A protein and the small-molecule ligand that binds it are described below.
Small molecule (SMILES): OC[C@H]1O[C@H](O)[C@@H](O)[C@@H](O)[C@@H]1O

Binding-site contacts:
Ligand atom C2 contacts residue BMA2 of chain 1.E at 3.0 Å.
Ligand atom C6 contacts residue BMA2 of chain 1.E at 4.5 Å.
Ligand atom O6 contacts residue ASN91 of chain 1.A at 2.5 Å (h-bond).
Ligand atom O2 contacts residue BMA2 of chain 1.E at 2.7 Å (h-bond).
Ligand atom O6 contacts residue GLU90 of chain 1.A at 4.3 Å.
Ligand atom C3 contacts residue BMA2 of chain 1.E at 4.3 Å.
Ligand atom C1 contacts residue BMA2 of chain 1.E at 2.0 Å.
Ligand atom C6 contacts residue ASN91 of chain 1.A at 2.6 Å.
Ligand atom C5 contacts residue ASN91 of chain 1.A at 4.0 Å.
Ligand atom O5 contacts residue BMA2 of chain 1.E at 2.5 Å (h-bond).
Ligand atom C5 contacts residue BMA2 of chain 1.E at 3.5 Å.

Sequence of chain 1.A:
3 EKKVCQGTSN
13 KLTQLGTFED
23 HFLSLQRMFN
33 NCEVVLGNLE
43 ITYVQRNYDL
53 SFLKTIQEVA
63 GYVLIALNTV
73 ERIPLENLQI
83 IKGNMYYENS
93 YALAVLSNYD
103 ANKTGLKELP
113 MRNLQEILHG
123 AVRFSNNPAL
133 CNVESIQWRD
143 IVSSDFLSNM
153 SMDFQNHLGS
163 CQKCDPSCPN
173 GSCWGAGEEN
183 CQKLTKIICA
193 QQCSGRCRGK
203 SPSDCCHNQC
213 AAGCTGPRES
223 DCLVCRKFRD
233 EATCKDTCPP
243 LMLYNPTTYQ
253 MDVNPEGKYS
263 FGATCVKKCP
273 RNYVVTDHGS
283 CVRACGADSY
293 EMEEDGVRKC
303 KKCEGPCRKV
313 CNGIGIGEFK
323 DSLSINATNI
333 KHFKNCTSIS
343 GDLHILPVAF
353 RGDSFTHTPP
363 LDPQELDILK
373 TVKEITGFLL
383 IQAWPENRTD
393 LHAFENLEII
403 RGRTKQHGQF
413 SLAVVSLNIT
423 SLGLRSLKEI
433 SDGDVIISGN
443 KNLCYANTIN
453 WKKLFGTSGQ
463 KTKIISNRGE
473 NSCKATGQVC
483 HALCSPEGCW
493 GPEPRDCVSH